Binding-site contacts:
Ligand atom O4 contacts residue FUC2 of chain 2.P at 3.9 Å.
Ligand atom C7 contacts residue ASN32 of chain 2.C at 3.5 Å.
Ligand atom O6 contacts residue THR312 of chain 2.C at 3.8 Å.
Ligand atom O6 contacts residue LEU52 of chain 2.D at 3.5 Å.
Ligand atom C3 contacts residue ASN32 of chain 2.C at 3.8 Å.
Ligand atom C6 contacts residue LEU52 of chain 2.D at 3.8 Å (hydrophobic).
Ligand atom C8 contacts residue THR34 of chain 2.C at 3.5 Å.
Ligand atom C8 contacts residue FUC2 of chain 2.P at 3.2 Å.
Ligand atom C6 contacts residue THR34 of chain 2.C at 4.4 Å.
Ligand atom C1 contacts residue FUC2 of chain 2.P at 3.9 Å.
Ligand atom C3 contacts residue FUC2 of chain 2.P at 3.2 Å.
Ligand atom C8 contacts residue NAG1 of chain 2.P at 4.4 Å.
Ligand atom C2 contacts residue FUC2 of chain 2.P at 3.8 Å.
Ligand atom O3 contacts residue FUC2 of chain 2.P at 3.5 Å.
Ligand atom C5 contacts residue THR312 of chain 2.C at 4.2 Å.
Ligand atom O5 contacts residue THR312 of chain 2.C at 3.1 Å (h-bond).
Ligand atom C6 contacts residue THR312 of chain 2.C at 4.0 Å.
Ligand atom C2 contacts residue ASN32 of chain 2.C at 2.5 Å.
Ligand atom C7 contacts residue FUC2 of chain 2.P at 3.5 Å.
Ligand atom N2 contacts residue ASN32 of chain 2.C at 3.0 Å (h-bond).
Ligand atom C1 contacts residue THR312 of chain 2.C at 3.6 Å.
Ligand atom N2 contacts residue FUC2 of chain 2.P at 2.8 Å (h-bond).
Ligand atom O5 contacts residue ASN32 of chain 2.C at 2.3 Å (h-bond).
Ligand atom C4 contacts residue FUC2 of chain 2.P at 3.9 Å.
Ligand atom C5 contacts residue ASN32 of chain 2.C at 3.6 Å.
Ligand atom C4 contacts residue ASN32 of chain 2.C at 4.2 Å.
Ligand atom C5 contacts residue FUC2 of chain 2.P at 4.1 Å.
Ligand atom C7 contacts residue THR34 of chain 2.C at 4.4 Å.
Ligand atom O7 contacts residue ASN32 of chain 2.C at 3.7 Å.
Ligand atom C1 contacts residue ASN32 of chain 2.C at 1.4 Å.
Ligand atom C8 contacts residue NAG3 of chain 2.P at 4.4 Å.

This protein binds this small molecule.
Small molecule (SMILES): CC(=O)N[C@H]1[C@H](O[C@H]2[C@H](O)[C@@H](NC(C)=O)CO[C@@H]2CO)O[C@H](CO)[C@@H](O[C@@H]2O[C@H](CO)[C@@H](O)[C@H](O)[C@@H]2O)[C@@H]1O

Sequence of chain 2.D:
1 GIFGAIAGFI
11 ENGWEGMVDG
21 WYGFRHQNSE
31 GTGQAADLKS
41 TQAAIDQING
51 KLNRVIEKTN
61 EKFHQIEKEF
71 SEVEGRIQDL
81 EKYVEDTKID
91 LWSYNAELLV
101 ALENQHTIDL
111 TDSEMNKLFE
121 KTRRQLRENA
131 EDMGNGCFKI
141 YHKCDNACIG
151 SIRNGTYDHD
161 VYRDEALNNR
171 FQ

Sequence of chain 2.C:
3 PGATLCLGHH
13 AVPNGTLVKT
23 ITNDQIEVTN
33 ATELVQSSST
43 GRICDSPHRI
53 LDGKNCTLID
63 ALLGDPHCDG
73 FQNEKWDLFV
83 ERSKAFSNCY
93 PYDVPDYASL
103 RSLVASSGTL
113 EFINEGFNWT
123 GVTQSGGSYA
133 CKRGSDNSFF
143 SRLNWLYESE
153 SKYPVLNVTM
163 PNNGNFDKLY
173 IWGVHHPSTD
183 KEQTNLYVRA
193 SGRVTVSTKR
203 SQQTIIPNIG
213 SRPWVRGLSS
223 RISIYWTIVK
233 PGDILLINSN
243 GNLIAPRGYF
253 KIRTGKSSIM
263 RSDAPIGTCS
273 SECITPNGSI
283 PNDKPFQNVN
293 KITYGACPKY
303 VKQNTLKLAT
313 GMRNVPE